Sequence of chain 24.A:
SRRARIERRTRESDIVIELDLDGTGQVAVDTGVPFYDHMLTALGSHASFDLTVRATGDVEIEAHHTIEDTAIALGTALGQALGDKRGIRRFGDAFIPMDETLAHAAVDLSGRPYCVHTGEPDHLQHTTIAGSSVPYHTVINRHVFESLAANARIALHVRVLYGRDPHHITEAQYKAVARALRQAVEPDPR

Sequence of chain 8.A:
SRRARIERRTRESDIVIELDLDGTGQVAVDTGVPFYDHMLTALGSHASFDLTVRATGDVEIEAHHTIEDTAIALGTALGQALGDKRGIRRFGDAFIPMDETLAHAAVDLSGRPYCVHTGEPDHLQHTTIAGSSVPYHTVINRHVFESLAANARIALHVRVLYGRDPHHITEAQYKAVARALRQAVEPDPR

The small molecule below binds the protein below.
Small molecule (SMILES): NCCSc1ncn[nH]1

Binding-site contacts:
Ligand atom C3 contacts residue MN1 of chain 8.B at 3.2 Å.
Ligand atom C3 contacts residue MN1 of chain 24.C at 4.2 Å.
Ligand atom C4 contacts residue HIS182 of chain 24.A at 3.4 Å.
Ligand atom C4 contacts residue HIS80 of chain 8.A at 3.6 Å.
Ligand atom N4 contacts residue MN1 of chain 24.C at 3.0 Å.
Ligand atom N3 contacts residue GLU186 of chain 24.A at 3.1 Å (salt-bridge).
Ligand atom S1 contacts residue ARG127 of chain 20.A at 3.5 Å.
Ligand atom N1 contacts residue ASP84 of chain 8.A at 4.2 Å.
Ligand atom S1 contacts residue MN1 of chain 8.B at 3.8 Å.
Ligand atom C4 contacts residue MN1 of chain 24.C at 3.3 Å.
Ligand atom N1 contacts residue HIS80 of chain 8.A at 4.2 Å.
Ligand atom C4 contacts residue GLU186 of chain 24.A at 4.0 Å.
Ligand atom N3 contacts residue MN1 of chain 24.C at 2.2 Å.
Ligand atom C3 contacts residue HIS80 of chain 8.A at 4.0 Å.
Ligand atom N3 contacts residue HIS182 of chain 24.A at 3.2 Å (h-bond).
Ligand atom N4 contacts residue MET113 of chain 24.A at 3.2 Å.
Ligand atom N2 contacts residue HIS79 of chain 8.A at 3.0 Å (h-bond).
Ligand atom C3 contacts residue GLU83 of chain 8.A at 3.6 Å.
Ligand atom N2 contacts residue HIS80 of chain 8.A at 4.1 Å.
Ligand atom N4 contacts residue GLU186 of chain 24.A at 3.8 Å.
Ligand atom C4 contacts residue MET113 of chain 24.A at 3.6 Å (hydrophobic).
Ligand atom N3 contacts residue MET113 of chain 24.A at 3.4 Å.
Ligand atom S1 contacts residue GLU83 of chain 8.A at 3.5 Å (salt-bridge).
Ligand atom C4 contacts residue GLU83 of chain 8.A at 4.2 Å.
Ligand atom N2 contacts residue GLU83 of chain 8.A at 3.2 Å (salt-bridge).
Ligand atom C3 contacts residue HIS79 of chain 8.A at 4.2 Å.
Ligand atom C4 contacts residue HIS79 of chain 8.A at 3.1 Å.
Ligand atom N2 contacts residue MN1 of chain 24.C at 4.3 Å.
Ligand atom N4 contacts residue HIS80 of chain 8.A at 3.3 Å (h-bond).
Ligand atom C2 contacts residue ARG127 of chain 20.A at 3.5 Å.
Ligand atom S1 contacts residue MET113 of chain 24.A at 4.3 Å.
Ligand atom C3 contacts residue MET113 of chain 24.A at 3.4 Å (hydrophobic).
Ligand atom C4 contacts residue HIS183 of chain 24.A at 3.7 Å.
Ligand atom N2 contacts residue HIS183 of chain 24.A at 3.4 Å (h-bond).
Ligand atom N3 contacts residue HIS80 of chain 8.A at 2.9 Å (h-bond).
Ligand atom N1 contacts residue GLU27 of chain 8.A at 3.7 Å.
Ligand atom N2 contacts residue MET113 of chain 24.A at 3.6 Å.
Ligand atom N2 contacts residue MN1 of chain 8.B at 2.2 Å.
Ligand atom C1 contacts residue GLU27 of chain 8.A at 4.1 Å.
Ligand atom C4 contacts residue MN1 of chain 8.B at 3.2 Å.

Sequence of chain 20.A:
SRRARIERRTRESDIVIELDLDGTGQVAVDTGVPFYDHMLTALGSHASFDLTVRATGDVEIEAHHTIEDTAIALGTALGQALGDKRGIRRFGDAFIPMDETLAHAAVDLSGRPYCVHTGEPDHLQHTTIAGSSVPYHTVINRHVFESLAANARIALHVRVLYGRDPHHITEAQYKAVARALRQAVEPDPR